Sequence of chain 11.A:
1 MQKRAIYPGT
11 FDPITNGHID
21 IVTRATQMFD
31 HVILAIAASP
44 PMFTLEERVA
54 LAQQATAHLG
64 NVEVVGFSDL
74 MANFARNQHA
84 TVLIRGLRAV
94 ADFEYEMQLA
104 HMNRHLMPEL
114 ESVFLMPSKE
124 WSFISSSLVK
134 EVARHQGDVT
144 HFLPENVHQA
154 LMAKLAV

Binding-site contacts:
Ligand atom C8 contacts residue LEU73 of chain 9.A at 3.6 Å (hydrophobic).
Ligand atom C17 contacts residue ALA38 of chain 9.A at 3.5 Å (hydrophobic).
Ligand atom CL1 contacts residue LEU131 of chain 11.A at 3.8 Å.
Ligand atom C3 contacts residue LEU73 of chain 9.A at 4.1 Å (hydrophobic).
Ligand atom C7 contacts residue ASP72 of chain 9.A at 3.5 Å.
Ligand atom C13 contacts residue LEU73 of chain 9.A at 4.3 Å (hydrophobic).
Ligand atom C2 contacts residue MET74 of chain 9.A at 4.3 Å (hydrophobic).
Ligand atom C12 contacts residue ASP72 of chain 9.A at 4.0 Å.
Ligand atom C12 contacts residue PHE70 of chain 9.A at 4.1 Å (hydrophobic).
Ligand atom O15 contacts residue ALA37 of chain 9.A at 3.1 Å.
Ligand atom C14 contacts residue LEU102 of chain 9.A at 3.8 Å (hydrophobic).
Ligand atom C13 contacts residue HIS138 of chain 11.A at 3.3 Å.
Ligand atom O15 contacts residue SER39 of chain 9.A at 3.9 Å.
Ligand atom O15 contacts residue PHE70 of chain 9.A at 4.2 Å.
Ligand atom CL1 contacts residue MET105 of chain 9.A at 4.0 Å.
Ligand atom N9 contacts residue ALA37 of chain 9.A at 3.5 Å.
Ligand atom C13 contacts residue ASP72 of chain 9.A at 3.5 Å.
Ligand atom O15 contacts residue ASP72 of chain 9.A at 4.3 Å.
Ligand atom O15 contacts residue ALA38 of chain 9.A at 3.9 Å.
Ligand atom C17 contacts residue ALA37 of chain 9.A at 3.5 Å (hydrophobic).
Ligand atom C12 contacts residue ALA37 of chain 9.A at 3.7 Å (hydrophobic).
Ligand atom C14 contacts residue LEU73 of chain 9.A at 4.1 Å (hydrophobic).
Ligand atom C17 contacts residue ASP72 of chain 9.A at 3.6 Å.
Ligand atom C5 contacts residue LEU73 of chain 9.A at 3.7 Å (hydrophobic).
Ligand atom C13 contacts residue SER71 of chain 9.A at 3.2 Å.
Ligand atom C1 contacts residue MET74 of chain 9.A at 4.1 Å (hydrophobic).
Ligand atom N9 contacts residue PHE70 of chain 9.A at 3.9 Å.
Ligand atom C10 contacts residue ASN106 of chain 9.A at 4.2 Å.
Ligand atom C10 contacts residue LEU73 of chain 9.A at 3.6 Å (hydrophobic).
Ligand atom CL1 contacts residue VAL135 of chain 11.A at 3.6 Å.
Ligand atom C10 contacts residue MET74 of chain 9.A at 4.2 Å (hydrophobic).
Ligand atom C3 contacts residue ASP72 of chain 9.A at 4.0 Å.
Ligand atom C8 contacts residue HIS138 of chain 11.A at 3.2 Å.
Ligand atom CL1 contacts residue LEU102 of chain 9.A at 3.3 Å.
Ligand atom C10 contacts residue LEU102 of chain 9.A at 4.1 Å (hydrophobic).
Ligand atom C5 contacts residue MET74 of chain 9.A at 3.5 Å (hydrophobic).
Ligand atom C17 contacts residue PHE70 of chain 9.A at 3.0 Å (hydrophobic).
Ligand atom C2 contacts residue LEU73 of chain 9.A at 4.3 Å (hydrophobic).
Ligand atom C3 contacts residue MET74 of chain 9.A at 4.2 Å (hydrophobic).
Ligand atom C17 contacts residue SER71 of chain 9.A at 3.5 Å.

This protein binds this small molecule.
Small molecule (SMILES): COc1nnc(-c2ccc(Cl)cc2)c(C)c1C

Sequence of chain 9.A:
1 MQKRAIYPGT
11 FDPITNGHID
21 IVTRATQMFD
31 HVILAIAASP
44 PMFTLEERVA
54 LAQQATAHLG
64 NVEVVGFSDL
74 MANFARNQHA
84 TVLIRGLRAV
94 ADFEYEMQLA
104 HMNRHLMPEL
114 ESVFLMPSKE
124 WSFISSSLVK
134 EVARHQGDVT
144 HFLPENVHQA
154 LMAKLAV